The protein below binds the small molecule below.
Small molecule (SMILES): NCC(=O)N[C@@H](COP(=O)(O)O)C(=O)N[C@@H](CCC(=O)O)C(=O)N1CCC[C@H]1C(=O)N[C@@H](Cc1c[nH]c2ccccc12)C(=O)N[C@@H](CCCC[NH3+])C(=O)N[C@H](C=O)CCC(N)=O

Sequence of chain 2.A:
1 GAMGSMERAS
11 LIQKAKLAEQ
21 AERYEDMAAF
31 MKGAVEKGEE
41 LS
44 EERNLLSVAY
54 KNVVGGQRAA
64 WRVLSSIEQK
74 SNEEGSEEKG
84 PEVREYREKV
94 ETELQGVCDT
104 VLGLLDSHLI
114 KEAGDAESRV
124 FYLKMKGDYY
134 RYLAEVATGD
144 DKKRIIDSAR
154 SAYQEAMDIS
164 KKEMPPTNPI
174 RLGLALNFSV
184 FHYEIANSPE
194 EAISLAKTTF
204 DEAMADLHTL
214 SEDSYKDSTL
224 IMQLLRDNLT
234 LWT

Binding-site contacts:
Ligand atom C contacts residue LEU179 of chain 2.A at 3.6 Å (hydrophobic).
Ligand atom CD contacts residue ASN47 of chain 2.A at 3.5 Å.
Ligand atom CA contacts residue ASN180 of chain 2.A at 3.7 Å.
Ligand atom CA contacts residue LEU179 of chain 2.A at 3.6 Å (hydrophobic).
Ligand atom OE1 contacts residue LYS127 of chain 2.A at 2.4 Å (salt-bridge).
Ligand atom O2P contacts residue TYR135 of chain 2.A at 2.6 Å (h-bond).
Ligand atom O3P contacts residue ARG61 of chain 2.A at 2.9 Å (salt-bridge).
Ligand atom CD contacts residue LEU227 of chain 2.A at 3.5 Å (hydrophobic).
Ligand atom O contacts residue LEU179 of chain 2.A at 3.6 Å.
Ligand atom O1P contacts residue ARG61 of chain 2.A at 2.9 Å (salt-bridge).
Ligand atom CH2 contacts residue GLY58 of chain 2.A at 3.4 Å.
Ligand atom O3P contacts residue ARG134 of chain 2.A at 2.8 Å (salt-bridge).
Ligand atom CZ2 contacts residue GLY58 of chain 2.A at 3.6 Å.
Ligand atom CB contacts residue GOL1 of chain 2.I at 3.5 Å.
Ligand atom OE2 contacts residue LYS127 of chain 2.A at 3.3 Å.
Ligand atom OE1 contacts residue LYS54 of chain 2.A at 3.7 Å.
Ligand atom CG contacts residue LYS54 of chain 2.A at 3.6 Å.
Ligand atom CB contacts residue ASN180 of chain 2.A at 3.3 Å.
Ligand atom O contacts residue ASN231 of chain 2.A at 2.9 Å (h-bond).
Ligand atom CA contacts residue ASN180 of chain 2.A at 3.5 Å.
Ligand atom P contacts residue ARG61 of chain 2.A at 3.6 Å.
Ligand atom C contacts residue ASN180 of chain 2.A at 3.6 Å.
Ligand atom CE contacts residue GLU19 of chain 2.A at 3.0 Å.
Ligand atom CD contacts residue LYS127 of chain 2.A at 3.3 Å.
Ligand atom N contacts residue LEU179 of chain 2.A at 3.4 Å.
Ligand atom O contacts residue VAL183 of chain 2.A at 3.6 Å.
Ligand atom N contacts residue GOL1 of chain 2.I at 3.5 Å.
Ligand atom N contacts residue ASN180 of chain 2.A at 2.8 Å (h-bond).
Ligand atom O2P contacts residue ARG134 of chain 2.A at 2.9 Å (salt-bridge).
Ligand atom P contacts residue TYR135 of chain 2.A at 3.8 Å.
Ligand atom OE2 contacts residue GLY176 of chain 2.A at 3.5 Å.
Ligand atom OE1 contacts residue ASN47 of chain 2.A at 3.4 Å.
Ligand atom N contacts residue GOL1 of chain 2.I at 3.5 Å (h-bond).
Ligand atom CB contacts residue LYS54 of chain 2.A at 3.7 Å.
Ligand atom CB contacts residue ASN180 of chain 2.A at 3.4 Å.
Ligand atom O contacts residue VAL51 of chain 2.A at 3.4 Å.
Ligand atom NZ contacts residue GLU19 of chain 2.A at 2.7 Å (salt-bridge).
Ligand atom CG contacts residue ASN47 of chain 2.A at 3.7 Å.
Ligand atom CD contacts residue GLU19 of chain 2.A at 3.1 Å.
Ligand atom CE3 contacts residue ASN55 of chain 2.A at 3.5 Å.